Binding-site contacts:
Ligand atom C5 contacts residue ASN379 of chain 1.D at 3.6 Å.
Ligand atom N2 contacts residue ASN379 of chain 1.D at 2.9 Å (h-bond).
Ligand atom C2 contacts residue ASN379 of chain 1.D at 2.5 Å.
Ligand atom C3 contacts residue ASN379 of chain 1.D at 3.8 Å.
Ligand atom C7 contacts residue ASN379 of chain 1.D at 4.2 Å.
Ligand atom C1 contacts residue ASN379 of chain 1.D at 1.4 Å.
Ligand atom C4 contacts residue ASN379 of chain 1.D at 4.2 Å.
Ligand atom C8 contacts residue ASN379 of chain 1.D at 4.5 Å.
Ligand atom O5 contacts residue ASN379 of chain 1.D at 2.3 Å (h-bond).

Sequence of chain 1.D:
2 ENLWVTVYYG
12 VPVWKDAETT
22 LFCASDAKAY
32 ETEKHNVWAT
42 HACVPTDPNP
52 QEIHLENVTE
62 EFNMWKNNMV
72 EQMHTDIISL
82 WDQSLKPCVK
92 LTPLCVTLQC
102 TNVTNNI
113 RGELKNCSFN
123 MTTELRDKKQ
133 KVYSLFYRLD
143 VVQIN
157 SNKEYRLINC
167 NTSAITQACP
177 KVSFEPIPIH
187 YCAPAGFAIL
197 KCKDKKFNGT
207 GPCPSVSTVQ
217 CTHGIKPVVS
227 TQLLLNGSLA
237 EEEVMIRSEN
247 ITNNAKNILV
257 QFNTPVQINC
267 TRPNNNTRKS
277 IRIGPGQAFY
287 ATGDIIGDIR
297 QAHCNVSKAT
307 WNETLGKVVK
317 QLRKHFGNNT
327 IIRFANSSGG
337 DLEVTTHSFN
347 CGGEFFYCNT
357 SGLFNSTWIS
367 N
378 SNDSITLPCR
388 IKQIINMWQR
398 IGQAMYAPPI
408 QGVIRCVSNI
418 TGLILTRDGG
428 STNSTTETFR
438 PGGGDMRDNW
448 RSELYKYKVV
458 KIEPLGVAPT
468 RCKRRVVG

A small-molecule ligand and the protein it binds are described below.
Small molecule (SMILES): CC(=O)N[C@@H]1[C@@H](O)[C@H](O)[C@@H](CO)O[C@H]1O